The protein below binds the small molecule below.
Small molecule (SMILES): CC(=O)N[C@@H]1[C@@H](O)[C@H](O)[C@@H](CO)O[C@H]1O

Binding-site contacts:
Ligand atom C1 contacts residue VAL656 of chain 1.C at 4.5 Å (hydrophobic).
Ligand atom C5 contacts residue HIS655 of chain 1.C at 3.8 Å.
Ligand atom C2 contacts residue HIS655 of chain 1.C at 3.4 Å.
Ligand atom C1 contacts residue HIS655 of chain 1.C at 3.5 Å.
Ligand atom C2 contacts residue ASN657 of chain 1.C at 2.6 Å.
Ligand atom C3 contacts residue HIS655 of chain 1.C at 4.2 Å.
Ligand atom C7 contacts residue ASN657 of chain 1.C at 3.3 Å.
Ligand atom O6 contacts residue HIS655 of chain 1.C at 2.9 Å (h-bond).
Ligand atom O5 contacts residue VAL656 of chain 1.C at 4.2 Å.
Ligand atom N2 contacts residue HIS655 of chain 1.C at 4.4 Å.
Ligand atom C8 contacts residue ASN657 of chain 1.C at 3.7 Å.
Ligand atom C6 contacts residue HIS655 of chain 1.C at 3.4 Å.
Ligand atom C4 contacts residue ASN657 of chain 1.C at 4.3 Å.
Ligand atom C3 contacts residue ASN657 of chain 1.C at 3.9 Å.
Ligand atom C4 contacts residue HIS655 of chain 1.C at 3.7 Å.
Ligand atom O7 contacts residue ASN657 of chain 1.C at 3.7 Å.
Ligand atom O6 contacts residue GLU654 of chain 1.C at 4.2 Å.
Ligand atom C1 contacts residue ASN657 of chain 1.C at 1.5 Å.
Ligand atom O5 contacts residue HIS655 of chain 1.C at 3.3 Å.
Ligand atom C5 contacts residue ASN657 of chain 1.C at 3.7 Å.
Ligand atom N2 contacts residue ASN657 of chain 1.C at 3.0 Å (h-bond).
Ligand atom O5 contacts residue ASN657 of chain 1.C at 2.4 Å (h-bond).

Sequence of chain 1.C:
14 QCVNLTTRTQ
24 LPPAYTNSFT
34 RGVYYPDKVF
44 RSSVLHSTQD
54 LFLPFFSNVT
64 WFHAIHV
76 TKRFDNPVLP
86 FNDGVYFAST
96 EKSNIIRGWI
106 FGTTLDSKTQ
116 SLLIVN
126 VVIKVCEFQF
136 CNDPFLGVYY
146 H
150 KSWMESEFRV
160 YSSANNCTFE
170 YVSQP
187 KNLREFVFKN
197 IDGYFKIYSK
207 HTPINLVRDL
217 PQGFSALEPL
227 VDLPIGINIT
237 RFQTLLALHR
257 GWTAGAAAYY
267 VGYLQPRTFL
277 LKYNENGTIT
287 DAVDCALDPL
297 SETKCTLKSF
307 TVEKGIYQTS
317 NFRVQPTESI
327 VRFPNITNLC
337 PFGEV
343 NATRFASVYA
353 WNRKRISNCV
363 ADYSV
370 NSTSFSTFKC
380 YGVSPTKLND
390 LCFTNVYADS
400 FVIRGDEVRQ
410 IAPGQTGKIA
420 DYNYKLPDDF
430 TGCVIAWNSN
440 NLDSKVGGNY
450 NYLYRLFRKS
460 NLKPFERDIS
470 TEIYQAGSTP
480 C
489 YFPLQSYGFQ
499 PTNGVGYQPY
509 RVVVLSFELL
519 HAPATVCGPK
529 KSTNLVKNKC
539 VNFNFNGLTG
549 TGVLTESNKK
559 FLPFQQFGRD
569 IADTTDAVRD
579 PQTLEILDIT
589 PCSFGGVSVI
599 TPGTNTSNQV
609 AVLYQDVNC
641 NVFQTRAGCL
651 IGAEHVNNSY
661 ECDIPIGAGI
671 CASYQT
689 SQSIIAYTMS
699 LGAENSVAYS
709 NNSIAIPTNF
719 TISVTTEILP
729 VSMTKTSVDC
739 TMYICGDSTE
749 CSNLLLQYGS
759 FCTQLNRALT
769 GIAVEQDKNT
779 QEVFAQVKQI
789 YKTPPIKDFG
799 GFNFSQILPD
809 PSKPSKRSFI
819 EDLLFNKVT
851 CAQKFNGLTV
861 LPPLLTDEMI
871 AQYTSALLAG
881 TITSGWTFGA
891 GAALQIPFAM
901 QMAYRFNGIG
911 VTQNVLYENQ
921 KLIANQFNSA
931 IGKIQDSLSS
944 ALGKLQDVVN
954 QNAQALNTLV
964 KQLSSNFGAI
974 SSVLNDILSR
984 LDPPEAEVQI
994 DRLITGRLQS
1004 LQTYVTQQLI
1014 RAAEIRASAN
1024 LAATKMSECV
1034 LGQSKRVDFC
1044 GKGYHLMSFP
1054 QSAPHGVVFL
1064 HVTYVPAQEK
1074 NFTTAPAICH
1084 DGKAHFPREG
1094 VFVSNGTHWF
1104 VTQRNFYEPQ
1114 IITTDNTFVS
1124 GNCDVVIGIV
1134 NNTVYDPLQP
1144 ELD